Sequence of chain 1.C:
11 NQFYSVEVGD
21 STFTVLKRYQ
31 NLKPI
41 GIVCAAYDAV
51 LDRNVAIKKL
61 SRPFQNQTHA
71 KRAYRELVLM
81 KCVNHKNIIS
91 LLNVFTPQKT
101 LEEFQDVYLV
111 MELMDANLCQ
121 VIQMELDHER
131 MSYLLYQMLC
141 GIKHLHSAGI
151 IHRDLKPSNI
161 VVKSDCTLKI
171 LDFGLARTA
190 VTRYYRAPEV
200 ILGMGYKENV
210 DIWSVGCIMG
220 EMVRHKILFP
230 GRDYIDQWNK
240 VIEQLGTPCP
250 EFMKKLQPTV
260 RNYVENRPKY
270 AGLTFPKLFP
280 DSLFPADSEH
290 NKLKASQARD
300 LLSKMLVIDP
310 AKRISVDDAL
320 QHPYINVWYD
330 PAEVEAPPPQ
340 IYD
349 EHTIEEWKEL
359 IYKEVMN

Binding-site contacts:
Ligand atom C17 contacts residue ILE35 of chain 1.C at 4.0 Å (hydrophobic).
Ligand atom C16 contacts residue GLN120 of chain 1.C at 3.9 Å.
Ligand atom N13 contacts residue MET114 of chain 1.C at 3.0 Å (h-bond).
Ligand atom C19 contacts residue ILE35 of chain 1.C at 4.1 Å (hydrophobic).
Ligand atom C14 contacts residue MET114 of chain 1.C at 3.7 Å (hydrophobic).
Ligand atom C15 contacts residue ASN117 of chain 1.C at 4.0 Å.
Ligand atom N03 contacts residue ALA56 of chain 1.C at 4.0 Å.
Ligand atom C17 contacts residue GLN120 of chain 1.C at 3.8 Å.
Ligand atom N10 contacts residue VAL43 of chain 1.C at 3.7 Å.
Ligand atom C05 contacts residue VAL161 of chain 1.C at 4.1 Å (hydrophobic).
Ligand atom C16 contacts residue ALA116 of chain 1.C at 3.9 Å (hydrophobic).
Ligand atom N03 contacts residue GLU112 of chain 1.C at 3.9 Å.
Ligand atom C02 contacts residue ALA56 of chain 1.C at 3.6 Å (hydrophobic).
Ligand atom C11 contacts residue LEU171 of chain 1.C at 3.7 Å (hydrophobic).
Ligand atom N10 contacts residue LEU171 of chain 1.C at 3.7 Å.
Ligand atom C01 contacts residue MET111 of chain 1.C at 3.9 Å (hydrophobic).
Ligand atom C12 contacts residue VAL43 of chain 1.C at 3.7 Å (hydrophobic).
Ligand atom C09 contacts residue LEU171 of chain 1.C at 3.5 Å (hydrophobic).
Ligand atom C04 contacts residue MET114 of chain 1.C at 3.9 Å (hydrophobic).
Ligand atom N08 contacts residue LEU171 of chain 1.C at 3.3 Å.
Ligand atom C16 contacts residue ASN117 of chain 1.C at 3.8 Å.
Ligand atom C11 contacts residue VAL43 of chain 1.C at 4.0 Å (hydrophobic).
Ligand atom C02 contacts residue GLU112 of chain 1.C at 3.4 Å.
Ligand atom N13 contacts residue LEU113 of chain 1.C at 4.0 Å.
Ligand atom C22 contacts residue GLN120 of chain 1.C at 3.9 Å.
Ligand atom C12 contacts residue MET111 of chain 1.C at 3.4 Å (hydrophobic).
Ligand atom C06 contacts residue LEU171 of chain 1.C at 4.1 Å (hydrophobic).
Ligand atom O23 contacts residue GLN120 of chain 1.C at 4.1 Å.
Ligand atom C07 contacts residue LEU171 of chain 1.C at 3.5 Å (hydrophobic).
Ligand atom C18 contacts residue ILE35 of chain 1.C at 3.9 Å (hydrophobic).
Ligand atom C01 contacts residue ALA56 of chain 1.C at 3.9 Å (hydrophobic).
Ligand atom C19 contacts residue MET114 of chain 1.C at 3.7 Å (hydrophobic).
Ligand atom N03 contacts residue LEU113 of chain 1.C at 3.9 Å.
Ligand atom C18 contacts residue ASP115 of chain 1.C at 4.1 Å.
Ligand atom C15 contacts residue ALA116 of chain 1.C at 3.8 Å (hydrophobic).
Ligand atom N20 contacts residue GLN120 of chain 1.C at 3.3 Å (h-bond).
Ligand atom C01 contacts residue LEU171 of chain 1.C at 3.7 Å (hydrophobic).
Ligand atom N03 contacts residue MET114 of chain 1.C at 3.1 Å (h-bond).
Ligand atom C02 contacts residue MET114 of chain 1.C at 3.9 Å (hydrophobic).
Ligand atom C21 contacts residue GLN120 of chain 1.C at 3.3 Å.

This protein binds this small molecule.
Small molecule (SMILES): Cc1nc[nH]c1-c1ccnc(Nc2ccc(N3CCOCC3)cc2)c1